Sequence of chain 1.J:
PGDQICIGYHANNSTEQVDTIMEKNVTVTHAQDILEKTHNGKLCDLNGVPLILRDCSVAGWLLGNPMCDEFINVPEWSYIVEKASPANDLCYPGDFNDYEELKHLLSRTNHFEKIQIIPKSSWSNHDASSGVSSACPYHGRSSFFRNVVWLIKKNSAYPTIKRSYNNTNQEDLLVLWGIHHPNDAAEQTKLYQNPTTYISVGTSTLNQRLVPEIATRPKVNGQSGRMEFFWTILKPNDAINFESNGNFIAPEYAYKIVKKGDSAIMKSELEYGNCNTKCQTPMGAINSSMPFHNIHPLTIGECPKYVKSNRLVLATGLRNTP

A protein and the small-molecule ligand that binds it are described below.
Small molecule (SMILES): CC(=O)N[C@H]1[C@H](O[C@H]2[C@H](O)[C@@H](NC(C)=O)CO[C@@H]2CO)O[C@H](CO)[C@@H](O)[C@@H]1O

Binding-site contacts:
Ligand atom C8 contacts residue ASP241 of chain 1.F at 3.9 Å.
Ligand atom C7 contacts residue ASN240 of chain 1.F at 3.8 Å.
Ligand atom C7 contacts residue ALA242 of chain 1.F at 3.9 Å (hydrophobic).
Ligand atom C8 contacts residue ALA242 of chain 1.F at 3.5 Å (hydrophobic).
Ligand atom C1 contacts residue ASN240 of chain 1.F at 3.5 Å.
Ligand atom O3 contacts residue ASN240 of chain 1.F at 4.4 Å.
Ligand atom C8 contacts residue PRO221 of chain 1.J at 4.1 Å (hydrophobic).
Ligand atom C2 contacts residue ASN240 of chain 1.F at 3.6 Å.
Ligand atom C8 contacts residue ASN240 of chain 1.F at 3.7 Å.
Ligand atom N2 contacts residue ASN169 of chain 1.F at 2.9 Å (h-bond).
Ligand atom C3 contacts residue ASN169 of chain 1.F at 3.9 Å.
Ligand atom C5 contacts residue ASN240 of chain 1.F at 4.4 Å.
Ligand atom C2 contacts residue ASN169 of chain 1.F at 2.5 Å.
Ligand atom O5 contacts residue ASN169 of chain 1.F at 2.5 Å (h-bond).
Ligand atom O7 contacts residue ASN169 of chain 1.F at 3.4 Å (h-bond).
Ligand atom C3 contacts residue ASN240 of chain 1.F at 3.8 Å.
Ligand atom C5 contacts residue ASN169 of chain 1.F at 3.8 Å.
Ligand atom C7 contacts residue ASN169 of chain 1.F at 3.4 Å.
Ligand atom O7 contacts residue ALA242 of chain 1.F at 4.0 Å.
Ligand atom C1 contacts residue ASN169 of chain 1.F at 1.6 Å.
Ligand atom N2 contacts residue ASN240 of chain 1.F at 2.9 Å (h-bond).
Ligand atom C4 contacts residue ASN169 of chain 1.F at 4.3 Å.
Ligand atom O7 contacts residue ASN240 of chain 1.F at 4.2 Å.

Sequence of chain 1.F:
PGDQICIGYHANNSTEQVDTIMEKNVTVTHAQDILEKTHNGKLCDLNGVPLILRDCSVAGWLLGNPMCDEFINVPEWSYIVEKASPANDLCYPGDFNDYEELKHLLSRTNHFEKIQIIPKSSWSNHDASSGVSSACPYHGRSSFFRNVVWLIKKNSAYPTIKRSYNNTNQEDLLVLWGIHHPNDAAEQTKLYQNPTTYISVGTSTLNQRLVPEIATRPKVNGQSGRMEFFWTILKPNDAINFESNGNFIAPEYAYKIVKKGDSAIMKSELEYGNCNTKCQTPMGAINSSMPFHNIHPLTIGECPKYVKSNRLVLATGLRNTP